Sequence of chain 1.F:
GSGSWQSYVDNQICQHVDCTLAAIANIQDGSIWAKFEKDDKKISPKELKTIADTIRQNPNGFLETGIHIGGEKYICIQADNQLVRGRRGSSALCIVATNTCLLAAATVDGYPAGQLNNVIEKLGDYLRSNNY

Binding-site contacts:
Ligand atom CD contacts residue GLN34 of chain 1.F at 3.6 Å.
Ligand atom O contacts residue TYR154 of chain 1.F at 3.0 Å (h-bond).
Ligand atom CB contacts residue TYR154 of chain 1.F at 3.7 Å (hydrophobic).
Ligand atom N contacts residue TYR148 of chain 1.F at 3.9 Å.
Ligand atom CB contacts residue TYR148 of chain 1.F at 4.1 Å (hydrophobic).
Ligand atom N contacts residue TYR30 of chain 1.F at 3.9 Å.
Ligand atom C contacts residue TRP27 of chain 1.F at 4.0 Å (hydrophobic).
Ligand atom C contacts residue TYR148 of chain 1.F at 3.7 Å (hydrophobic).
Ligand atom N contacts residue TYR154 of chain 1.F at 3.7 Å.
Ligand atom CG contacts residue LEU145 of chain 1.F at 4.2 Å (hydrophobic).
Ligand atom O contacts residue TRP27 of chain 1.F at 2.8 Å (h-bond).
Ligand atom CD contacts residue GLY25 of chain 1.F at 3.1 Å.
Ligand atom C contacts residue TYR154 of chain 1.F at 3.9 Å (hydrophobic).
Ligand atom CA contacts residue TRP27 of chain 1.F at 3.8 Å (hydrophobic).
Ligand atom CA contacts residue TYR154 of chain 1.F at 4.0 Å (hydrophobic).
Ligand atom N contacts residue TRP27 of chain 1.F at 3.9 Å.
Ligand atom CG contacts residue TYR154 of chain 1.F at 3.9 Å (hydrophobic).
Ligand atom O contacts residue TYR148 of chain 1.F at 2.5 Å (h-bond).
Ligand atom CB contacts residue TYR30 of chain 1.F at 3.6 Å (hydrophobic).
Ligand atom CA contacts residue TYR30 of chain 1.F at 3.7 Å (hydrophobic).
Ligand atom CA contacts residue TYR148 of chain 1.F at 4.0 Å (hydrophobic).
Ligand atom CG contacts residue TYR30 of chain 1.F at 3.6 Å (hydrophobic).
Ligand atom CD contacts residue TYR148 of chain 1.F at 4.0 Å (hydrophobic).
Ligand atom C contacts residue TYR30 of chain 1.F at 3.8 Å (hydrophobic).
Ligand atom CG contacts residue SER26 of chain 1.F at 3.6 Å.
Ligand atom O contacts residue TYR30 of chain 1.F at 2.8 Å (h-bond).
Ligand atom CG contacts residue GLY23 of chain 1.F at 3.6 Å.
Ligand atom CG contacts residue TRP27 of chain 1.F at 3.9 Å (hydrophobic).
Ligand atom CD contacts residue LEU149 of chain 1.F at 3.8 Å (hydrophobic).
Ligand atom CG contacts residue GLY25 of chain 1.F at 3.2 Å.
Ligand atom CD contacts residue TYR30 of chain 1.F at 3.8 Å (hydrophobic).
Ligand atom CD contacts residue TYR154 of chain 1.F at 3.5 Å (hydrophobic).
Ligand atom CG contacts residue TYR148 of chain 1.F at 4.2 Å (hydrophobic).
Ligand atom CB contacts residue TRP55 of chain 1.F at 3.2 Å (hydrophobic).
Ligand atom CB contacts residue TRP27 of chain 1.F at 3.8 Å (hydrophobic).
Ligand atom CD contacts residue TRP27 of chain 1.F at 3.9 Å (hydrophobic).
Ligand atom CG contacts residue TRP55 of chain 1.F at 3.8 Å (hydrophobic).
Ligand atom CD contacts residue TRP55 of chain 1.F at 3.7 Å (hydrophobic).
Ligand atom CG contacts residue GLN34 of chain 1.F at 3.4 Å.
Ligand atom CG contacts residue LEU149 of chain 1.F at 3.6 Å (hydrophobic).

This protein binds this small molecule.
Small molecule (SMILES): O=C(O)[C@@H]1CCCN1C(=O)[C@@H]1CCCN1C(=O)[C@@H]1CCCN1C(=O)[C@@H]1CCCN1C(=O)[C@@H]1CCCN1C(=O)[C@@H]1CCCN1C(=O)[C@@H]1CCCN1C(=O)[C@@H]1CCCN1C(=O)[C@@H]1CCCN1C(=O)[C@@H]1CCCN1C(=O)[C@@H]1CCCN1C(=O)[C@@H]1CCCN1